Sequence of chain 1.C:
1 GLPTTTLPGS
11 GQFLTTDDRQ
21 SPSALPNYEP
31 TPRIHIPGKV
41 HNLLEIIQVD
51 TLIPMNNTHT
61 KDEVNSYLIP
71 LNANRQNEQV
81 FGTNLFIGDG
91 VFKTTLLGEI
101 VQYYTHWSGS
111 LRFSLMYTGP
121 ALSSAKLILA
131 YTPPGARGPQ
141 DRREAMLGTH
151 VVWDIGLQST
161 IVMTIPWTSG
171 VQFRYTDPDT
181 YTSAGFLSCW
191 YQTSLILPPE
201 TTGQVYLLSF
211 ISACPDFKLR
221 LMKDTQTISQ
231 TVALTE

Sequence of chain 1.A:
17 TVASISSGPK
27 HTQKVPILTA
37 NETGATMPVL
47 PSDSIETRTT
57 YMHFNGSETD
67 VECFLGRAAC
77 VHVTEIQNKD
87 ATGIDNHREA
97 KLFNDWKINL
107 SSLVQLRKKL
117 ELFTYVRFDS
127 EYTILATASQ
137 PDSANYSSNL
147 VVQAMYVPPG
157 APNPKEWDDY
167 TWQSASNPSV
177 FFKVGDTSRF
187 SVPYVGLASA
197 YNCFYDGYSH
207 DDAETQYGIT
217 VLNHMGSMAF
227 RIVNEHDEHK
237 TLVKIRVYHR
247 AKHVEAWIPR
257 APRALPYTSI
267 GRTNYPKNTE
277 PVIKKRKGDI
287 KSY

Sequence of chain 2.C:
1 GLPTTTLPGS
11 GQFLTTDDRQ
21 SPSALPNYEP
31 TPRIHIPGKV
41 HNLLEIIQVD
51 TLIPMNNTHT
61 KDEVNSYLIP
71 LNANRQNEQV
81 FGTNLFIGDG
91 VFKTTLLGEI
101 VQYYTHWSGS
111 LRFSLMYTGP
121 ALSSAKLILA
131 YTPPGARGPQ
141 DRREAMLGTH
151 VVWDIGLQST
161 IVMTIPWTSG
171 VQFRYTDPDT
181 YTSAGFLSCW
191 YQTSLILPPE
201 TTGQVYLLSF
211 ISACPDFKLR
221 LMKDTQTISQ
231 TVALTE

The small molecule below binds the protein below.
Small molecule (SMILES): Cc1cc(CCCCCOc2ccc(C3=N[C@@H](C)CO3)cc2)on1

Binding-site contacts:
Ligand atom C2A contacts residue TYR152 of chain 1.A at 3.8 Å (hydrophobic).
Ligand atom C4B contacts residue TYR152 of chain 1.A at 4.0 Å (hydrophobic).
Ligand atom C5A contacts residue VAL176 of chain 1.A at 3.8 Å (hydrophobic).
Ligand atom O1B contacts residue TYR128 of chain 1.A at 3.4 Å (h-bond).
Ligand atom C3B contacts residue TYR152 of chain 1.A at 3.6 Å (hydrophobic).
Ligand atom CM1 contacts residue VAL176 of chain 1.A at 3.4 Å (hydrophobic).
Ligand atom O1 contacts residue ASN219 of chain 1.A at 3.9 Å.
Ligand atom N3A contacts residue PRO174 of chain 1.A at 3.9 Å.
Ligand atom C3B contacts residue VAL188 of chain 1.A at 3.5 Å (hydrophobic).
Ligand atom C4 contacts residue TYR197 of chain 1.A at 3.9 Å (hydrophobic).
Ligand atom C3C contacts residue TYR128 of chain 1.A at 3.3 Å (hydrophobic).
Ligand atom C5B contacts residue PHE186 of chain 1.A at 3.9 Å (hydrophobic).
Ligand atom N2 contacts residue ASN219 of chain 1.A at 3.0 Å (h-bond).
Ligand atom C4 contacts residue PHE124 of chain 1.A at 3.9 Å (hydrophobic).
Ligand atom N3A contacts residue TYR152 of chain 1.A at 3.6 Å.
Ligand atom C3 contacts residue ASN219 of chain 1.A at 3.9 Å.
Ligand atom C4 contacts residue LEU106 of chain 1.A at 3.6 Å (hydrophobic).
Ligand atom N3A contacts residue ALA24 of chain 1.C at 3.9 Å.
Ligand atom C4B contacts residue PHE186 of chain 1.A at 3.9 Å (hydrophobic).
Ligand atom C6B contacts residue ILE104 of chain 1.A at 3.6 Å (hydrophobic).
Ligand atom C4A contacts residue PRO174 of chain 1.A at 3.4 Å (hydrophobic).
Ligand atom C1C contacts residue LEU106 of chain 1.A at 3.6 Å (hydrophobic).
Ligand atom C2C contacts residue TYR197 of chain 1.A at 3.8 Å (hydrophobic).
Ligand atom C5 contacts residue LEU106 of chain 1.A at 3.8 Å (hydrophobic).
Ligand atom C1B contacts residue ILE104 of chain 1.A at 4.0 Å (hydrophobic).
Ligand atom C5A contacts residue PHE186 of chain 1.A at 3.7 Å (hydrophobic).
Ligand atom C6B contacts residue MET224 of chain 1.A at 3.6 Å (hydrophobic).
Ligand atom O1A contacts residue PHE186 of chain 1.A at 3.2 Å.
Ligand atom C1B contacts residue VAL188 of chain 1.A at 3.7 Å (hydrophobic).
Ligand atom C4C contacts residue VAL191 of chain 1.A at 3.3 Å (hydrophobic).
Ligand atom C1B contacts residue TYR128 of chain 1.A at 3.7 Å (hydrophobic).
Ligand atom C5B contacts residue MET224 of chain 1.A at 3.2 Å (hydrophobic).
Ligand atom CM1 contacts residue LEU14 of chain 2.C at 3.3 Å (hydrophobic).
Ligand atom C6B contacts residue TYR128 of chain 1.A at 3.4 Å (hydrophobic).
Ligand atom C2A contacts residue PHE186 of chain 1.A at 3.6 Å (hydrophobic).
Ligand atom CM1 contacts residue SER175 of chain 1.A at 3.9 Å.
Ligand atom C2B contacts residue VAL188 of chain 1.A at 3.3 Å (hydrophobic).
Ligand atom C4C contacts residue TYR197 of chain 1.A at 4.0 Å (hydrophobic).
Ligand atom CM1 contacts residue PRO174 of chain 1.A at 3.8 Å (hydrophobic).
Ligand atom C5C contacts residue VAL191 of chain 1.A at 3.7 Å (hydrophobic).